Binding-site contacts:
Ligand atom CAI contacts residue VAL147 of chain 1.A at 4.2 Å (hydrophobic).
Ligand atom CAD contacts residue PHE224 of chain 1.A at 4.2 Å (hydrophobic).
Ligand atom NAB contacts residue TYR187 of chain 1.A at 3.9 Å.
Ligand atom CAD contacts residue PRO144 of chain 1.A at 3.5 Å (hydrophobic).
Ligand atom CAL contacts residue ILE255 of chain 1.A at 4.0 Å (hydrophobic).
Ligand atom CAG contacts residue ILE255 of chain 1.A at 3.8 Å (hydrophobic).
Ligand atom CAL contacts residue TYR187 of chain 1.A at 4.4 Å (hydrophobic).
Ligand atom CAF contacts residue GLU253 of chain 1.A at 3.4 Å.
Ligand atom CAJ contacts residue ILE255 of chain 1.A at 3.5 Å (hydrophobic).
Ligand atom CAC contacts residue PRO144 of chain 1.A at 3.4 Å (hydrophobic).
Ligand atom CAK contacts residue VAL147 of chain 1.A at 3.4 Å (hydrophobic).
Ligand atom CAJ contacts residue VAL147 of chain 1.A at 3.5 Å (hydrophobic).
Ligand atom CAA contacts residue ASN149 of chain 1.A at 3.5 Å.
Ligand atom CAE contacts residue PHE224 of chain 1.A at 4.5 Å (hydrophobic).
Ligand atom CAF contacts residue ILE255 of chain 1.A at 4.5 Å (hydrophobic).
Ligand atom CAF contacts residue TYR187 of chain 1.A at 3.4 Å (hydrophobic).
Ligand atom NAB contacts residue VAL147 of chain 1.A at 4.0 Å.
Ligand atom CAL contacts residue VAL147 of chain 1.A at 3.2 Å (hydrophobic).
Ligand atom CAG contacts residue TYR170 of chain 1.A at 4.5 Å (hydrophobic).
Ligand atom CAL contacts residue GLU253 of chain 1.A at 4.2 Å.
Ligand atom CAF contacts residue PRO144 of chain 1.A at 4.2 Å (hydrophobic).
Ligand atom NAB contacts residue GLU253 of chain 1.A at 3.2 Å (salt-bridge).
Ligand atom CAC contacts residue VAL147 of chain 1.A at 4.4 Å (hydrophobic).
Ligand atom CAJ contacts residue GLU253 of chain 1.A at 4.1 Å.
Ligand atom NAB contacts residue ILE255 of chain 1.A at 3.4 Å.
Ligand atom CAD contacts residue VAL147 of chain 1.A at 4.1 Å (hydrophobic).
Ligand atom NAH contacts residue VAL147 of chain 1.A at 3.9 Å.
Ligand atom CAE contacts residue VAL147 of chain 1.A at 4.0 Å (hydrophobic).
Ligand atom CAD contacts residue TYR187 of chain 1.A at 4.0 Å (hydrophobic).
Ligand atom CAE contacts residue PRO144 of chain 1.A at 4.2 Å (hydrophobic).
Ligand atom NAB contacts residue TYR152 of chain 1.A at 4.3 Å.
Ligand atom CAG contacts residue VAL147 of chain 1.A at 4.0 Å (hydrophobic).
Ligand atom CAD contacts residue GLU253 of chain 1.A at 4.2 Å.
Ligand atom CAF contacts residue VAL147 of chain 1.A at 3.5 Å (hydrophobic).
Ligand atom CAC contacts residue PHE224 of chain 1.A at 3.9 Å (hydrophobic).

The small molecule below binds the protein below.
Small molecule (SMILES): Cc1cc(N)c2ccccc2n1

Sequence of chain 1.A:
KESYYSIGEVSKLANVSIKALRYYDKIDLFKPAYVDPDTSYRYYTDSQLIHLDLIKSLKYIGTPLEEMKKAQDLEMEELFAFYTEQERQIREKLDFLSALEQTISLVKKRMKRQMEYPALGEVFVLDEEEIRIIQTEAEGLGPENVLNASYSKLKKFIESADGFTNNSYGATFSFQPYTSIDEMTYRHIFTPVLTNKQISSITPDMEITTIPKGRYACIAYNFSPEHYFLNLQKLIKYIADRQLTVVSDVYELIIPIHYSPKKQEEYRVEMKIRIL